Sequence of chain 1.C:
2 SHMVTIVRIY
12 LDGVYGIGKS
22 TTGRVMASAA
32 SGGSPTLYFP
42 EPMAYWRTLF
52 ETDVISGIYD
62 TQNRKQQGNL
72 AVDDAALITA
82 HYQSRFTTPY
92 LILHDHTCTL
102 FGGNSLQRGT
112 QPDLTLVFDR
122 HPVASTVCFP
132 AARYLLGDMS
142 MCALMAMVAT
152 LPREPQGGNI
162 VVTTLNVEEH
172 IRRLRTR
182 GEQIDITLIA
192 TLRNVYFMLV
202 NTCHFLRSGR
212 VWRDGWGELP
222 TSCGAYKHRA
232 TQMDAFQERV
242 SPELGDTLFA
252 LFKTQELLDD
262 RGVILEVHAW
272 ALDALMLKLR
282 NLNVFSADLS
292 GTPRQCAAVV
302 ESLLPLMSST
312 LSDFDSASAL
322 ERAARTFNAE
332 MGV

Binding-site contacts:
Ligand atom O1D contacts residue GLY19 of chain 1.C at 2.4 Å (h-bond).
Ligand atom C2A contacts residue ARG174 of chain 1.C at 3.5 Å.
Ligand atom O4B contacts residue PHE130 of chain 1.C at 3.2 Å.
Ligand atom C2B contacts residue PHE87 of chain 1.C at 3.3 Å (hydrophobic).
Ligand atom O3F contacts residue THR177 of chain 1.C at 3.5 Å.
Ligand atom O1A contacts residue MET44 of chain 1.C at 3.4 Å.
Ligand atom O2C contacts residue LYS20 of chain 1.C at 2.8 Å (salt-bridge).
Ligand atom N3B contacts residue PHE130 of chain 1.C at 3.3 Å.
Ligand atom O1D contacts residue LYS20 of chain 1.C at 3.2 Å (salt-bridge).
Ligand atom C6A contacts residue ARG174 of chain 1.C at 3.2 Å.
Ligand atom N3B contacts residue GLN84 of chain 1.C at 3.0 Å (h-bond).
Ligand atom N1B contacts residue PHE87 of chain 1.C at 3.4 Å.
Ligand atom O1A contacts residue TRP47 of chain 1.C at 3.0 Å.
Ligand atom O4F contacts residue ARG174 of chain 1.C at 3.5 Å.
Ligand atom O4B contacts residue GLN84 of chain 1.C at 3.4 Å (h-bond).
Ligand atom O1D contacts residue ILE18 of chain 1.C at 2.5 Å (h-bond).
Ligand atom N1A contacts residue ARG174 of chain 1.C at 3.1 Å (salt-bridge).
Ligand atom O2C contacts residue GLU42 of chain 1.C at 3.0 Å (salt-bridge).
Ligand atom PD contacts residue GLY19 of chain 1.C at 3.5 Å.
Ligand atom N6A contacts residue ARG174 of chain 1.C at 3.2 Å (salt-bridge).
Ligand atom O3C contacts residue GLY17 of chain 1.C at 3.0 Å (h-bond).
Ligand atom C8A contacts residue THR22 of chain 1.C at 3.3 Å.
Ligand atom O2E contacts residue GLY19 of chain 1.C at 3.0 Å.
Ligand atom C5A contacts residue ARG174 of chain 1.C at 3.5 Å.
Ligand atom O2A contacts residue GLU42 of chain 1.C at 2.7 Å (salt-bridge).
Ligand atom O2D contacts residue LYS20 of chain 1.C at 3.0 Å (salt-bridge).
Ligand atom C7B contacts residue ARG121 of chain 1.C at 3.6 Å.
Ligand atom O2B contacts residue PHE87 of chain 1.C at 3.2 Å.
Ligand atom O1A contacts residue GLU42 of chain 1.C at 3.0 Å.
Ligand atom PA contacts residue GLU42 of chain 1.C at 3.5 Å.
Ligand atom O1C contacts residue SER21 of chain 1.C at 2.7 Å (h-bond).
Ligand atom N6A contacts residue GLY292 of chain 1.C at 2.7 Å (h-bond).
Ligand atom O3E contacts residue TYR60 of chain 1.C at 3.0 Å (h-bond).
Ligand atom N3A contacts residue ARG174 of chain 1.C at 3.6 Å (salt-bridge).
Ligand atom O2D contacts residue SER21 of chain 1.C at 2.4 Å (h-bond).
Ligand atom PD contacts residue LYS20 of chain 1.C at 3.5 Å.
Ligand atom O4B contacts residue SER126 of chain 1.C at 3.3 Å.
Ligand atom O2E contacts residue THR22 of chain 1.C at 2.8 Å (h-bond).
Ligand atom C4B contacts residue PHE130 of chain 1.C at 3.4 Å (hydrophobic).
Ligand atom O1D contacts residue GLY17 of chain 1.C at 3.1 Å.

A small-molecule ligand and the protein it binds are described below.
Small molecule (SMILES): Cc1cn([C@H]2C[C@H](O)[C@@H](CO[P](=O)(O)O[P](=O)(O)O[P](=O)(O)O[P](=O)(O)O[P](=O)(O)OC[C@H]3O[C@@H](n4cnc5c(N)ncnc54)[C@H](O)[C@@H]3O)O2)c(=O)[nH]c1=O